Sequence of chain 1.D:
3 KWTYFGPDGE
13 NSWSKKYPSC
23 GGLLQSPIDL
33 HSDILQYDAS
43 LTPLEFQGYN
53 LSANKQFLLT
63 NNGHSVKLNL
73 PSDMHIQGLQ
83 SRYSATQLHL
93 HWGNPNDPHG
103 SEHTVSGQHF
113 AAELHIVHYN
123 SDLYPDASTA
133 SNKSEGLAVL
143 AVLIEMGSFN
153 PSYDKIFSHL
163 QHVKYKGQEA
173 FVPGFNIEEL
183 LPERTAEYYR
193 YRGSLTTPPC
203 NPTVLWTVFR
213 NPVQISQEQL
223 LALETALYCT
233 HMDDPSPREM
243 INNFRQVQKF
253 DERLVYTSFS

This small molecule binds to this protein.
Small molecule (SMILES): COC(=O)CCCNC(=O)c1cc(S(N)(=O)=O)c(Cl)cc1SC1CCCCC1

Binding-site contacts:
Ligand atom N1 contacts residue HIS93 of chain 1.D at 3.4 Å (h-bond).
Ligand atom N23 contacts residue THR199 of chain 1.D at 3.0 Å (h-bond).
Ligand atom O5 contacts residue THR198 of chain 1.D at 2.9 Å (h-bond).
Ligand atom C26 contacts residue TRP4 of chain 1.D at 3.5 Å (hydrophobic).
Ligand atom C31 contacts residue TRP4 of chain 1.D at 3.2 Å (hydrophobic).
Ligand atom C17 contacts residue SER130 of chain 1.D at 3.7 Å.
Ligand atom C10 contacts residue GLN89 of chain 1.D at 3.8 Å.
Ligand atom N1 contacts residue HIS117 of chain 1.D at 3.3 Å (h-bond).
Ligand atom O6 contacts residue HIS117 of chain 1.D at 3.3 Å (h-bond).
Ligand atom O5 contacts residue LEU197 of chain 1.D at 3.3 Å.
Ligand atom C9 contacts residue LEU197 of chain 1.D at 3.8 Å (hydrophobic).
Ligand atom N1 contacts residue ZN1 of chain 1.K at 1.9 Å.
Ligand atom S4 contacts residue ZN1 of chain 1.K at 3.0 Å.
Ligand atom O5 contacts residue TRP208 of chain 1.D at 3.5 Å.
Ligand atom C12 contacts residue THR199 of chain 1.D at 3.7 Å.
Ligand atom C20 contacts residue LEU197 of chain 1.D at 3.4 Å (hydrophobic).
Ligand atom S14 contacts residue GLN89 of chain 1.D at 3.6 Å (h-bond).
Ligand atom C11 contacts residue THR199 of chain 1.D at 3.8 Å.
Ligand atom C28 contacts residue PRO200 of chain 1.D at 3.5 Å (hydrophobic).
Ligand atom C18 contacts residue SER133 of chain 1.D at 3.4 Å.
Ligand atom C8 contacts residue VAL119 of chain 1.D at 3.7 Å (hydrophobic).
Ligand atom O22 contacts residue GLN89 of chain 1.D at 2.7 Å (h-bond).
Ligand atom O6 contacts residue TRP208 of chain 1.D at 3.7 Å.
Ligand atom O30 contacts residue TRP4 of chain 1.D at 3.2 Å (h-bond).
Ligand atom O6 contacts residue HIS91 of chain 1.D at 3.5 Å.
Ligand atom O6 contacts residue VAL141 of chain 1.D at 3.8 Å.
Ligand atom C21 contacts residue GLN89 of chain 1.D at 3.7 Å.
Ligand atom O30 contacts residue PRO200 of chain 1.D at 3.6 Å.
Ligand atom S4 contacts residue THR198 of chain 1.D at 3.8 Å.
Ligand atom C12 contacts residue HIS91 of chain 1.D at 3.3 Å.
Ligand atom N1 contacts residue THR198 of chain 1.D at 2.8 Å (h-bond).
Ligand atom O29 contacts residue PRO201 of chain 1.D at 3.8 Å.
Ligand atom O29 contacts residue PRO200 of chain 1.D at 3.6 Å.
Ligand atom C25 contacts residue THR199 of chain 1.D at 3.8 Å.
Ligand atom CL1 contacts residue LEU197 of chain 1.D at 3.8 Å.
Ligand atom C7 contacts residue HIS91 of chain 1.D at 3.6 Å.
Ligand atom N1 contacts residue HIS91 of chain 1.D at 3.3 Å (h-bond).
Ligand atom C9 contacts residue VAL119 of chain 1.D at 3.8 Å (hydrophobic).
Ligand atom CL1 contacts residue VAL141 of chain 1.D at 3.4 Å.
Ligand atom O6 contacts residue ZN1 of chain 1.K at 2.9 Å.